Binding-site contacts:
Ligand atom C2 contacts residue PHE237 of chain 14.A at 3.6 Å (hydrophobic).
Ligand atom C20 contacts residue LEU240 of chain 14.A at 3.8 Å (hydrophobic).
Ligand atom C7 contacts residue MET132 of chain 14.A at 3.3 Å (hydrophobic).
Ligand atom C16 contacts residue TYR159 of chain 14.A at 3.8 Å (hydrophobic).
Ligand atom C20 contacts residue ILE194 of chain 14.A at 3.8 Å (hydrophobic).
Ligand atom C13 contacts residue ILE110 of chain 14.A at 3.7 Å (hydrophobic).
Ligand atom C13 contacts residue PHE134 of chain 14.A at 3.7 Å (hydrophobic).
Ligand atom O3 contacts residue PHE130 of chain 14.A at 3.6 Å.
Ligand atom O1 contacts residue ILE110 of chain 14.A at 3.7 Å.
Ligand atom C17 contacts residue TYR159 of chain 14.A at 3.7 Å (hydrophobic).
Ligand atom CL2 contacts residue TYR159 of chain 14.A at 3.6 Å.
Ligand atom CL3 contacts residue LEU240 of chain 14.A at 3.8 Å.
Ligand atom C21 contacts residue SER128 of chain 14.A at 3.8 Å.
Ligand atom C16 contacts residue ALA24 of chain 14.C at 3.8 Å (hydrophobic).
Ligand atom C3 contacts residue MET132 of chain 14.A at 3.7 Å (hydrophobic).
Ligand atom C7 contacts residue PHE237 of chain 14.A at 3.5 Å (hydrophobic).
Ligand atom C12 contacts residue PHE134 of chain 14.A at 3.8 Å (hydrophobic).
Ligand atom C13 contacts residue MET132 of chain 14.A at 3.4 Å (hydrophobic).
Ligand atom CL2 contacts residue ILE25 of chain 14.C at 3.4 Å.
Ligand atom O2 contacts residue VAL196 of chain 14.A at 3.4 Å.
Ligand atom C21 contacts residue TYR205 of chain 14.A at 3.8 Å (hydrophobic).
Ligand atom C12 contacts residue ILE110 of chain 14.A at 3.8 Å (hydrophobic).
Ligand atom C1 contacts residue TYR205 of chain 14.A at 3.8 Å (hydrophobic).
Ligand atom C5 contacts residue TYR112 of chain 14.A at 3.5 Å (hydrophobic).
Ligand atom C17 contacts residue ALA24 of chain 14.C at 3.7 Å (hydrophobic).
Ligand atom CL2 contacts residue ALA24 of chain 14.C at 3.5 Å.
Ligand atom C21 contacts residue HIS207 of chain 14.A at 3.6 Å.
Ligand atom C9 contacts residue PHE237 of chain 14.A at 3.7 Å (hydrophobic).
Ligand atom C4 contacts residue MET132 of chain 14.A at 3.8 Å (hydrophobic).
Ligand atom C19 contacts residue LEU240 of chain 14.A at 3.8 Å (hydrophobic).
Ligand atom C14 contacts residue TYR159 of chain 14.A at 3.5 Å (hydrophobic).
Ligand atom O1 contacts residue PHE237 of chain 14.A at 3.8 Å.
Ligand atom C6 contacts residue TYR112 of chain 14.A at 3.7 Å (hydrophobic).
Ligand atom C11 contacts residue ILE110 of chain 14.A at 3.8 Å (hydrophobic).
Ligand atom CL3 contacts residue PHE134 of chain 14.A at 3.8 Å.
Ligand atom C9 contacts residue VAL199 of chain 14.A at 3.6 Å (hydrophobic).
Ligand atom C8 contacts residue MET132 of chain 14.A at 3.4 Å (hydrophobic).
Ligand atom C10 contacts residue TYR159 of chain 14.A at 3.5 Å (hydrophobic).
Ligand atom O3 contacts residue TYR112 of chain 14.A at 3.6 Å.
Ligand atom O1 contacts residue MET132 of chain 14.A at 3.7 Å.

The small molecule below binds the protein below.
Small molecule (SMILES): COc1ccc(OCc2ccc(COc3c(Cl)cccc3Cl)cc2)c(Cl)c1

Sequence of chain 14.C:
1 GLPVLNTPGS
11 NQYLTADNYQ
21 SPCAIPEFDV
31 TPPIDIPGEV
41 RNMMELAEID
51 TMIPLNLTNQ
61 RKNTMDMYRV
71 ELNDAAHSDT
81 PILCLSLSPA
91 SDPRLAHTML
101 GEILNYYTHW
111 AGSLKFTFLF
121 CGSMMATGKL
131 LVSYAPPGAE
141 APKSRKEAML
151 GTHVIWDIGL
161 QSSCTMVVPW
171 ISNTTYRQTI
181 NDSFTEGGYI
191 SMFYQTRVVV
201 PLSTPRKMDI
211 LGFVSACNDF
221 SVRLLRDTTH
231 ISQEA

Sequence of chain 14.A:
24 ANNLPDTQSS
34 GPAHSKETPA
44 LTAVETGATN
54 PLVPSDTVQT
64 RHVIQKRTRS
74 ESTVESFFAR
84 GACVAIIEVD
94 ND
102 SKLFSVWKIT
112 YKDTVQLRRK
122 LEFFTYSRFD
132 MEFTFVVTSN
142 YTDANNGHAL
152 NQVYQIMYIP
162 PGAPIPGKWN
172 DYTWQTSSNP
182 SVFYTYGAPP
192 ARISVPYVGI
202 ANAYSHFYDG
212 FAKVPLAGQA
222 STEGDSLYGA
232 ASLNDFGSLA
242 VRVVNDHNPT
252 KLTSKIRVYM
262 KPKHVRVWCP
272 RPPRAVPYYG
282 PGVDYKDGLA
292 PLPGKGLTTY